Binding-site contacts:
Ligand atom O25 contacts residue GLN68 of chain 1.A at 4.1 Å.
Ligand atom C22 contacts residue THR64 of chain 1.A at 4.4 Å.
Ligand atom C19 contacts residue ILE67 of chain 1.A at 4.1 Å (hydrophobic).
Ligand atom C12 contacts residue CHD1 of chain 1.D at 4.0 Å.
Ligand atom C6 contacts residue VAL71 of chain 1.A at 3.8 Å (hydrophobic).
Ligand atom C8 contacts residue VAL71 of chain 1.A at 4.5 Å (hydrophobic).
Ligand atom C2 contacts residue CHD1 of chain 1.D at 4.3 Å.
Ligand atom C23 contacts residue GLN68 of chain 1.A at 4.0 Å.
Ligand atom C3 contacts residue LYS93 of chain 1.A at 3.8 Å.
Ligand atom C20 contacts residue GLN68 of chain 1.A at 4.2 Å.
Ligand atom C11 contacts residue CHD1 of chain 1.D at 3.7 Å.
Ligand atom C18 contacts residue THR64 of chain 1.A at 4.2 Å.
Ligand atom C1 contacts residue LYS93 of chain 1.A at 4.1 Å.
Ligand atom O3 contacts residue ILE89 of chain 1.A at 4.3 Å.
Ligand atom C3 contacts residue ILE89 of chain 1.A at 4.2 Å (hydrophobic).
Ligand atom C6 contacts residue LEU92 of chain 1.A at 4.3 Å (hydrophobic).
Ligand atom C21 contacts residue THR64 of chain 1.A at 4.4 Å.
Ligand atom C18 contacts residue GLN68 of chain 1.A at 4.0 Å.
Ligand atom C21 contacts residue CHD1 of chain 1.D at 4.0 Å.
Ligand atom C17 contacts residue GLN68 of chain 1.A at 4.4 Å.
Ligand atom C20 contacts residue THR64 of chain 1.A at 3.8 Å.
Ligand atom C19 contacts residue ALA96 of chain 1.A at 4.5 Å (hydrophobic).
Ligand atom C15 contacts residue GLN68 of chain 1.A at 4.2 Å.
Ligand atom C1 contacts residue CHD1 of chain 1.D at 3.8 Å.
Ligand atom C7 contacts residue VAL71 of chain 1.A at 4.2 Å (hydrophobic).
Ligand atom C2 contacts residue LYS93 of chain 1.A at 4.0 Å.
Ligand atom C19 contacts residue LEU92 of chain 1.A at 4.5 Å (hydrophobic).
Ligand atom C18 contacts residue ILE67 of chain 1.A at 3.7 Å (hydrophobic).
Ligand atom C22 contacts residue GLN68 of chain 1.A at 4.1 Å.
Ligand atom C23 contacts residue THR64 of chain 1.A at 3.8 Å.
Ligand atom O3 contacts residue LYS93 of chain 1.A at 3.6 Å (salt-bridge).
Ligand atom C16 contacts residue GLN68 of chain 1.A at 3.6 Å.

The protein below binds the small molecule below.
Small molecule (SMILES): C[C@H](CCC(=O)O)[C@H]1CC[C@H]2[C@@H]3[C@H](O)C[C@@H]4C[C@H](O)CC[C@]4(C)[C@H]3C[C@H](O)[C@]12C

Sequence of chain 1.A:
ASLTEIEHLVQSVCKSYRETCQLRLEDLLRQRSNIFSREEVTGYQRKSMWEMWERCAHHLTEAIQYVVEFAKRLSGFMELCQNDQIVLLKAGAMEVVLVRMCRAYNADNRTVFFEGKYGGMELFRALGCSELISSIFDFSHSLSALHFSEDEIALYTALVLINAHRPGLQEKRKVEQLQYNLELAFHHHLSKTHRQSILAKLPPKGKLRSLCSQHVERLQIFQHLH